A small-molecule ligand and the protein it binds are described below.
Small molecule (SMILES): Cc1cn([C@H]2C[C@H](O[P](=O)(O)OC[C@H]3O[C@@H](n4cc(C)c(=O)[nH]c4=O)C[C@@H]3O[P](=O)(O)OC[C@H]3O[C@@H](n4cnc5c(N)ncnc54)C[C@@H]3O)[C@@H](CO[P](=O)(O)O[C@H]3C[C@H](n4cnc5c(=O)nc(N)[nH]c54)O[C@@H]3CO[P](=O)(O)O[C@H]3C[C@H](n4cnc5c(=O)nc(N)[nH]c54)O[C@@H]3CO)O2)c(=O)[nH]c1=O

Sequence of chain 1.D:
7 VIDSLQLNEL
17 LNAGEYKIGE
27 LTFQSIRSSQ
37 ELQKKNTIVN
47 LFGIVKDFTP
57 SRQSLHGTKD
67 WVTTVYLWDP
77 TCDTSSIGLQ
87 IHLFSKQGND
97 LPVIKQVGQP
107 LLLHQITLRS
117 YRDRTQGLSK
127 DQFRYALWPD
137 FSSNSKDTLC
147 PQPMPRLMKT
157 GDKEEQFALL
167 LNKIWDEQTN

Binding-site contacts:
Ligand atom O6 contacts residue ASP127 of chain 1.D at 2.6 Å (salt-bridge).
Ligand atom N9 contacts residue LEU124 of chain 1.D at 3.3 Å.
Ligand atom O4' contacts residue HIS62 of chain 1.D at 3.5 Å (h-bond).
Ligand atom OP1 contacts residue SER60 of chain 1.D at 3.5 Å.
Ligand atom N6 contacts residue TMP1 of chain 1.F at 3.2 Å.
Ligand atom C2 contacts residue THR64 of chain 1.D at 3.5 Å.
Ligand atom C6 contacts residue TMP1 of chain 1.F at 3.6 Å.
Ligand atom N7 contacts residue LYS126 of chain 1.D at 3.1 Å (salt-bridge).
Ligand atom O6 contacts residue THR113 of chain 1.D at 2.6 Å (h-bond).
Ligand atom OP1 contacts residue LEU61 of chain 1.D at 2.6 Å (h-bond).
Ligand atom O3' contacts residue SER60 of chain 1.D at 3.3 Å.
Ligand atom O3' contacts residue ARG58 of chain 1.D at 3.0 Å (salt-bridge).
Ligand atom N3 contacts residue PHE90 of chain 1.D at 3.5 Å.
Ligand atom O4 contacts residue LYS92 of chain 1.D at 2.6 Å (salt-bridge).
Ligand atom O4 contacts residue THR64 of chain 1.D at 3.6 Å (h-bond).
Ligand atom C1' contacts residue SER60 of chain 1.D at 3.4 Å.
Ligand atom O4 contacts residue ASP66 of chain 1.D at 3.5 Å (salt-bridge).
Ligand atom N1 contacts residue PHE90 of chain 1.D at 3.5 Å.
Ligand atom C2 contacts residue ASP66 of chain 1.D at 3.3 Å.
Ligand atom N3 contacts residue PHE90 of chain 1.D at 3.5 Å.
Ligand atom O6 contacts residue LYS126 of chain 1.D at 3.3 Å.
Ligand atom C2 contacts residue SER125 of chain 1.D at 3.5 Å.
Ligand atom N1 contacts residue TMP1 of chain 1.F at 3.4 Å (h-bond).
Ligand atom O4 contacts residue PHE90 of chain 1.D at 3.6 Å.
Ligand atom N2 contacts residue SER125 of chain 1.D at 3.3 Å (h-bond).
Ligand atom C4 contacts residue LYS92 of chain 1.D at 3.6 Å.
Ligand atom O2 contacts residue THR64 of chain 1.D at 2.7 Å (h-bond).
Ligand atom C2' contacts residue SER60 of chain 1.D at 3.3 Å.
Ligand atom N3 contacts residue LEU124 of chain 1.D at 3.5 Å.
Ligand atom C4 contacts residue LEU124 of chain 1.D at 3.3 Å (hydrophobic).
Ligand atom C5 contacts residue PHE90 of chain 1.D at 3.4 Å (hydrophobic).
Ligand atom O2 contacts residue ASP66 of chain 1.D at 3.0 Å (salt-bridge).
Ligand atom N1 contacts residue SER125 of chain 1.D at 2.8 Å (h-bond).
Ligand atom OP2 contacts residue HIS62 of chain 1.D at 3.5 Å (h-bond).
Ligand atom N3 contacts residue THR64 of chain 1.D at 2.7 Å (h-bond).
Ligand atom C3' contacts residue ARG58 of chain 1.D at 3.3 Å.
Ligand atom N3 contacts residue ASP66 of chain 1.D at 2.7 Å (salt-bridge).
Ligand atom C2 contacts residue PHE90 of chain 1.D at 3.6 Å (hydrophobic).
Ligand atom C1' contacts residue LEU124 of chain 1.D at 3.6 Å (hydrophobic).
Ligand atom O2 contacts residue GLY63 of chain 1.D at 3.0 Å.